This small molecule binds to this protein.
Small molecule (SMILES): CC(=O)N[C@@H]1[C@@H](O)[C@H](O)[C@@H](CO)O[C@H]1O

Sequence of chain 48.A:
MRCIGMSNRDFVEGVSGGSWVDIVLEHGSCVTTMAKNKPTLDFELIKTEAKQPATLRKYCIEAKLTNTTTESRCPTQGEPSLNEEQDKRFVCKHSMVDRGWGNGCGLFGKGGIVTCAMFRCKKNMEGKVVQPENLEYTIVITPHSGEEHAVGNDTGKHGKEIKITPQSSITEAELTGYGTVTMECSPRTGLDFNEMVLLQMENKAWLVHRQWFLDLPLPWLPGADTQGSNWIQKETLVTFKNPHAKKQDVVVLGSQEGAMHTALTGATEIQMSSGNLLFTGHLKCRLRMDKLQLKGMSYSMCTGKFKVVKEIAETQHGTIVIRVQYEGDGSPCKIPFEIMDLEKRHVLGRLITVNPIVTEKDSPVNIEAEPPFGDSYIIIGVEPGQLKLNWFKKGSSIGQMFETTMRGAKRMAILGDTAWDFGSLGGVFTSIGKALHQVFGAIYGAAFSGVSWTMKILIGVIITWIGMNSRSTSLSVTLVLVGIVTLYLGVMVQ

Binding-site contacts:
Ligand atom C8 contacts residue TRP101 of chain 48.C at 3.6 Å (hydrophobic).
Ligand atom C6 contacts residue LYS157 of chain 48.A at 3.8 Å.
Ligand atom O6 contacts residue LYS157 of chain 48.A at 3.8 Å.
Ligand atom N2 contacts residue ASN153 of chain 48.A at 2.9 Å (h-bond).
Ligand atom C5 contacts residue HIS158 of chain 48.A at 4.1 Å.
Ligand atom C3 contacts residue ASN153 of chain 48.A at 3.8 Å.
Ligand atom O5 contacts residue LYS157 of chain 48.A at 4.5 Å.
Ligand atom C6 contacts residue HIS158 of chain 48.A at 3.8 Å.
Ligand atom O5 contacts residue HIS158 of chain 48.A at 3.1 Å.
Ligand atom C2 contacts residue HIS149 of chain 48.A at 3.6 Å.
Ligand atom C2 contacts residue ASN153 of chain 48.A at 2.5 Å.
Ligand atom C8 contacts residue GLY102 of chain 48.C at 3.3 Å.
Ligand atom O7 contacts residue ASN153 of chain 48.A at 4.0 Å.
Ligand atom C5 contacts residue ASN153 of chain 48.A at 3.7 Å.
Ligand atom O5 contacts residue ASN153 of chain 48.A at 2.4 Å (h-bond).
Ligand atom O5 contacts residue HIS149 of chain 48.A at 4.1 Å.
Ligand atom O3 contacts residue HIS149 of chain 48.A at 4.4 Å.
Ligand atom N2 contacts residue HIS149 of chain 48.A at 4.3 Å.
Ligand atom C8 contacts residue ASN103 of chain 48.C at 4.5 Å.
Ligand atom C7 contacts residue ASN153 of chain 48.A at 3.7 Å.
Ligand atom O5 contacts residue THR155 of chain 48.A at 4.3 Å.
Ligand atom C5 contacts residue LYS157 of chain 48.A at 4.1 Å.
Ligand atom C1 contacts residue HIS149 of chain 48.A at 4.0 Å.
Ligand atom C4 contacts residue ASN153 of chain 48.A at 4.2 Å.
Ligand atom C1 contacts residue ASN153 of chain 48.A at 1.4 Å.
Ligand atom C1 contacts residue THR155 of chain 48.A at 3.9 Å.
Ligand atom C7 contacts residue HIS149 of chain 48.A at 4.2 Å.
Ligand atom O7 contacts residue HIS149 of chain 48.A at 3.3 Å.
Ligand atom C1 contacts residue HIS158 of chain 48.A at 4.0 Å.

Sequence of chain 48.C:
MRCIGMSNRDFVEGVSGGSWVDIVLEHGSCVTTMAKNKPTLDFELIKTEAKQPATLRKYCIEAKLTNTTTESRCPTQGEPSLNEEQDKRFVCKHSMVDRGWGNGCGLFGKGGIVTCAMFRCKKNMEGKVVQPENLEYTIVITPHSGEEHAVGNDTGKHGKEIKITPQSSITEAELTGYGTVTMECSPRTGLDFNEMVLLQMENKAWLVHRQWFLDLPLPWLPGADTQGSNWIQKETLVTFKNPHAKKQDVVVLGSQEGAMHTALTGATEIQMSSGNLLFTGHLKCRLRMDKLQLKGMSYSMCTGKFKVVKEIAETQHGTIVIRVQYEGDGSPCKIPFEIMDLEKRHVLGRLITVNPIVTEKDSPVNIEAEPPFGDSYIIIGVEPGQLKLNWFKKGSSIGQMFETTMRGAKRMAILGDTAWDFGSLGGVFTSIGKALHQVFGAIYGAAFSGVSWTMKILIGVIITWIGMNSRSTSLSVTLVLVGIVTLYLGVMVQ